Binding-site contacts:
Ligand atom N3 contacts residue MET147 of chain 1.A at 4.0 Å.
Ligand atom C12 contacts residue SER146 of chain 1.A at 1.6 Å.
Ligand atom C10 contacts residue GOL1 of chain 1.D at 4.1 Å.
Ligand atom C4 contacts residue LEU237 of chain 1.A at 4.2 Å (hydrophobic).
Ligand atom C12 contacts residue HIS293 of chain 1.A at 4.2 Å.
Ligand atom C12 contacts residue MET147 of chain 1.A at 3.1 Å (hydrophobic).
Ligand atom C9 contacts residue GOL1 of chain 1.D at 3.8 Å.
Ligand atom O2 contacts residue SER146 of chain 1.A at 2.4 Å (h-bond).
Ligand atom C11 contacts residue ALA75 of chain 1.A at 3.9 Å (hydrophobic).
Ligand atom C9 contacts residue SER146 of chain 1.A at 4.2 Å.
Ligand atom C5 contacts residue ASN176 of chain 1.A at 3.9 Å.
Ligand atom O2 contacts residue MET147 of chain 1.A at 2.9 Å (h-bond).
Ligand atom C7 contacts residue LEU237 of chain 1.A at 4.1 Å (hydrophobic).
Ligand atom C3 contacts residue ASN176 of chain 1.A at 3.4 Å.
Ligand atom C5 contacts residue LEU172 of chain 1.A at 4.0 Å (hydrophobic).
Ligand atom C10 contacts residue CYS266 of chain 1.A at 3.8 Å (hydrophobic).
Ligand atom C4 contacts residue ASN176 of chain 1.A at 3.7 Å.
Ligand atom C10 contacts residue LEU265 of chain 1.A at 4.3 Å (hydrophobic).
Ligand atom O2 contacts residue GOL1 of chain 1.D at 3.2 Å.
Ligand atom N1 contacts residue LEU237 of chain 1.A at 4.2 Å.
Ligand atom C12 contacts residue ALA75 of chain 1.A at 4.0 Å (hydrophobic).
Ligand atom C2 contacts residue GLY234 of chain 1.A at 4.3 Å.
Ligand atom C5 contacts residue LEU237 of chain 1.A at 4.1 Å (hydrophobic).
Ligand atom C12 contacts residue GOL1 of chain 1.D at 3.1 Å.
Ligand atom N1 contacts residue LEU172 of chain 1.A at 3.9 Å.
Ligand atom C1 contacts residue GLY234 of chain 1.A at 4.3 Å.
Ligand atom C6 contacts residue LEU237 of chain 1.A at 4.2 Å (hydrophobic).
Ligand atom C9 contacts residue LEU265 of chain 1.A at 4.3 Å (hydrophobic).
Ligand atom C6 contacts residue ALA175 of chain 1.A at 4.3 Å (hydrophobic).
Ligand atom C10 contacts residue SER146 of chain 1.A at 2.9 Å.
Ligand atom O2 contacts residue GLY74 of chain 1.A at 3.6 Å.
Ligand atom O2 contacts residue ALA75 of chain 1.A at 2.8 Å (h-bond).
Ligand atom C11 contacts residue SER146 of chain 1.A at 3.8 Å.
Ligand atom N3 contacts residue GOL1 of chain 1.D at 3.7 Å.
Ligand atom N3 contacts residue SER146 of chain 1.A at 2.5 Å (h-bond).
Ligand atom C1 contacts residue LEU238 of chain 1.A at 4.2 Å (hydrophobic).
Ligand atom C6 contacts residue ASN176 of chain 1.A at 3.8 Å.
Ligand atom C11 contacts residue GOL1 of chain 1.D at 3.5 Å.
Ligand atom C1 contacts residue ASN176 of chain 1.A at 3.5 Å.
Ligand atom C2 contacts residue ASN176 of chain 1.A at 3.3 Å.

The protein below binds the small molecule below.
Small molecule (SMILES): O=C(OC(C(F)(F)F)C(F)(F)F)N1CC(c2nc(-c3ccccc3)no2)C1

Sequence of chain 1.A:
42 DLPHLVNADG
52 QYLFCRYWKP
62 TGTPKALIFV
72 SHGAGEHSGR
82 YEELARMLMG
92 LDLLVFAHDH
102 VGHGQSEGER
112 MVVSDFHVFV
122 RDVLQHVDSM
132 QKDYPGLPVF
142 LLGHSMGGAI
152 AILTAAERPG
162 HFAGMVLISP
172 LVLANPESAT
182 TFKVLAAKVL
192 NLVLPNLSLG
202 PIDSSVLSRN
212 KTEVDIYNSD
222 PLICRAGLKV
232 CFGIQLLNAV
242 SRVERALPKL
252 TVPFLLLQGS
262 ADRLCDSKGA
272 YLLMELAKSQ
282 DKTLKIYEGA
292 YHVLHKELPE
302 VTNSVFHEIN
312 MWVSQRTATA